Sequence of chain 2.C:
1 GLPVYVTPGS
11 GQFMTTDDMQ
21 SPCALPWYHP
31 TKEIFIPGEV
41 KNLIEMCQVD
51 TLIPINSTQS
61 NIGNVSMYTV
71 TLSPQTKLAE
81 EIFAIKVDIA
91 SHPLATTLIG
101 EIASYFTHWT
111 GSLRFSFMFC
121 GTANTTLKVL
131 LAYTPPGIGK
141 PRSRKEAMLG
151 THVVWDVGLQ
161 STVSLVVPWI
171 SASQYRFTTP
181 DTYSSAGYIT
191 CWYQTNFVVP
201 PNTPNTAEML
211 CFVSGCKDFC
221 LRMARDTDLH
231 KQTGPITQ

Binding-site contacts:
Ligand atom C5 contacts residue MET214 of chain 2.A at 3.6 Å (hydrophobic).
Ligand atom C1A contacts residue PHE179 of chain 2.A at 3.5 Å (hydrophobic).
Ligand atom O5A contacts residue ALA166 of chain 2.A at 3.9 Å.
Ligand atom O5A contacts residue TYR144 of chain 2.A at 3.1 Å.
Ligand atom CM6 contacts residue LEU184 of chain 2.A at 3.4 Å (hydrophobic).
Ligand atom N3A contacts residue LEU217 of chain 2.A at 3.4 Å.
Ligand atom C2B contacts residue ILE122 of chain 2.A at 3.9 Å (hydrophobic).
Ligand atom CM2 contacts residue ILE236 of chain 2.A at 4.0 Å (hydrophobic).
Ligand atom C5B contacts residue TYR144 of chain 2.A at 3.6 Å (hydrophobic).
Ligand atom C3 contacts residue LEU100 of chain 2.A at 3.9 Å (hydrophobic).
Ligand atom CM4 contacts residue VAL168 of chain 2.A at 3.5 Å (hydrophobic).
Ligand atom C5B contacts residue LEU181 of chain 2.A at 3.3 Å (hydrophobic).
Ligand atom CM6 contacts residue LEU181 of chain 2.A at 3.7 Å (hydrophobic).
Ligand atom C6B contacts residue LEU181 of chain 2.A at 3.3 Å (hydrophobic).
Ligand atom CM3 contacts residue TYR190 of chain 2.A at 3.9 Å (hydrophobic).
Ligand atom N3A contacts residue PHE179 of chain 2.A at 3.0 Å.
Ligand atom C4A contacts residue PHE179 of chain 2.A at 3.3 Å (hydrophobic).
Ligand atom C4B contacts residue LEU181 of chain 2.A at 3.8 Å (hydrophobic).
Ligand atom O5A contacts residue PHE179 of chain 2.A at 3.7 Å.
Ligand atom C1A contacts residue TYR144 of chain 2.A at 3.1 Å (hydrophobic).
Ligand atom CM4 contacts residue PHE179 of chain 2.A at 3.9 Å (hydrophobic).
Ligand atom C2A contacts residue PHE179 of chain 2.A at 3.3 Å (hydrophobic).
Ligand atom O1 contacts residue LEU100 of chain 2.A at 4.0 Å.
Ligand atom C4B contacts residue PHE179 of chain 2.A at 3.9 Å (hydrophobic).
Ligand atom CM6 contacts residue TYR144 of chain 2.A at 3.7 Å (hydrophobic).
Ligand atom O1B contacts residue ILE98 of chain 2.A at 2.9 Å.
Ligand atom CM2 contacts residue ILE122 of chain 2.A at 3.7 Å (hydrophobic).
Ligand atom O1 contacts residue MET214 of chain 2.A at 3.2 Å.
Ligand atom C1B contacts residue LEU181 of chain 2.A at 3.8 Å (hydrophobic).
Ligand atom C2B contacts residue ILE98 of chain 2.A at 3.9 Å (hydrophobic).
Ligand atom C2A contacts residue TYR144 of chain 2.A at 3.7 Å (hydrophobic).
Ligand atom C6B contacts residue ILE98 of chain 2.A at 3.6 Å (hydrophobic).
Ligand atom N2 contacts residue LEU100 of chain 2.A at 3.8 Å.
Ligand atom CM4 contacts residue TYR142 of chain 2.A at 3.1 Å (hydrophobic).
Ligand atom C1C contacts residue MET214 of chain 2.A at 3.7 Å (hydrophobic).
Ligand atom C4 contacts residue TYR190 of chain 2.A at 3.8 Å (hydrophobic).
Ligand atom C1B contacts residue ILE98 of chain 2.A at 3.6 Å (hydrophobic).
Ligand atom C4A contacts residue TYR144 of chain 2.A at 3.8 Å (hydrophobic).
Ligand atom N2 contacts residue MET214 of chain 2.A at 3.8 Å.
Ligand atom C2C contacts residue ILE98 of chain 2.A at 4.0 Å (hydrophobic).

Sequence of chain 2.A:
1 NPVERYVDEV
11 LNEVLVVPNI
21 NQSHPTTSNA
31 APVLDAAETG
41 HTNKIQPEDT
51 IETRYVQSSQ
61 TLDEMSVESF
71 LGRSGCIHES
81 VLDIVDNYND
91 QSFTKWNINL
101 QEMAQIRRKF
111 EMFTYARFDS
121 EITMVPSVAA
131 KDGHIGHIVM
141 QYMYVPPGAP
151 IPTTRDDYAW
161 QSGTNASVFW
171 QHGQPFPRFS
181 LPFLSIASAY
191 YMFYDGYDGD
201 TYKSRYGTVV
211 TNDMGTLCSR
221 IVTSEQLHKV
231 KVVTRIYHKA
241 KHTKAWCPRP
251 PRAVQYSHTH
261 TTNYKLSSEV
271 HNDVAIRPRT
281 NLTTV

A protein and the small-molecule ligand that binds it are described below.
Small molecule (SMILES): Cc1cc(CCCOc2c(C)cc(-c3coc(C)n3)cc2C)on1